Sequence of chain 1.D:
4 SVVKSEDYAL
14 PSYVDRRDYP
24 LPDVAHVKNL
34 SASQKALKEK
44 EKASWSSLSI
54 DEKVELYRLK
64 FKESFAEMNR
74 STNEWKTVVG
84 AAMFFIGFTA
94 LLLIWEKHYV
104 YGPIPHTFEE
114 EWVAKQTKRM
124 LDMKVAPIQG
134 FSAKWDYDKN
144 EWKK

Binding-site contacts:
Ligand atom O5 contacts residue TRP98 of chain 1.D at 3.5 Å.
Ligand atom O1 contacts residue TYR35 of chain 1.M at 3.4 Å.
Ligand atom O61 contacts residue TYR102 of chain 1.D at 4.0 Å.
Ligand atom O6 contacts residue TYR35 of chain 1.M at 3.0 Å (h-bond).
Ligand atom C18 contacts residue TRP98 of chain 1.D at 4.0 Å (hydrophobic).
Ligand atom C28 contacts residue TRP98 of chain 1.D at 4.0 Å (hydrophobic).
Ligand atom C43 contacts residue PHE459 of chain 1.A at 3.9 Å (hydrophobic).
Ligand atom O16 contacts residue LEU27 of chain 1.M at 4.0 Å.
Ligand atom C31 contacts residue TRP98 of chain 1.D at 3.9 Å (hydrophobic).
Ligand atom C37 contacts residue ALA30 of chain 1.M at 4.0 Å (hydrophobic).
Ligand atom O55 contacts residue TRP32 of chain 1.M at 3.1 Å.
Ligand atom C28 contacts residue LEU27 of chain 1.M at 3.9 Å (hydrophobic).
Ligand atom C34 contacts residue LEU27 of chain 1.M at 3.9 Å (hydrophobic).
Ligand atom C1 contacts residue LEU28 of chain 1.M at 3.8 Å (hydrophobic).
Ligand atom C9 contacts residue TYR35 of chain 1.M at 3.9 Å (hydrophobic).
Ligand atom O16 contacts residue GLY31 of chain 1.M at 3.6 Å.
Ligand atom O61 contacts residue TRP98 of chain 1.D at 2.8 Å (h-bond).
Ligand atom C1 contacts residue GLY31 of chain 1.M at 3.9 Å.
Ligand atom C19 contacts residue LEU27 of chain 1.M at 3.8 Å (hydrophobic).
Ligand atom C10 contacts residue TYR35 of chain 1.M at 3.8 Å (hydrophobic).
Ligand atom C22 contacts residue TRP98 of chain 1.D at 3.5 Å (hydrophobic).
Ligand atom C2 contacts residue TRP32 of chain 1.M at 4.0 Å (hydrophobic).
Ligand atom C4 contacts residue TRP98 of chain 1.D at 4.0 Å (hydrophobic).
Ligand atom C40 contacts residue ALA30 of chain 1.M at 4.0 Å (hydrophobic).
Ligand atom C18 contacts residue LEU28 of chain 1.M at 3.8 Å (hydrophobic).
Ligand atom O16 contacts residue LEU28 of chain 1.M at 3.8 Å.
Ligand atom O3 contacts residue TRP32 of chain 1.M at 4.0 Å.
Ligand atom C57 contacts residue TYR35 of chain 1.M at 4.0 Å (hydrophobic).
Ligand atom O49 contacts residue TRP32 of chain 1.M at 3.6 Å (h-bond).
Ligand atom C25 contacts residue TRP98 of chain 1.D at 3.8 Å (hydrophobic).
Ligand atom C6 contacts residue LEU28 of chain 1.M at 4.1 Å (hydrophobic).
Ligand atom O3 contacts residue HIS36 of chain 1.M at 3.2 Å.
Ligand atom C6 contacts residue TRP98 of chain 1.D at 4.1 Å (hydrophobic).
Ligand atom C1 contacts residue TRP32 of chain 1.M at 3.6 Å (hydrophobic).
Ligand atom C11 contacts residue TYR35 of chain 1.M at 4.1 Å (hydrophobic).
Ligand atom C57 contacts residue TRP98 of chain 1.D at 3.8 Å (hydrophobic).
Ligand atom O16 contacts residue TRP98 of chain 1.D at 3.9 Å.
Ligand atom O49 contacts residue LEU28 of chain 1.M at 2.8 Å (h-bond).
Ligand atom C37 contacts residue LEU34 of chain 1.M at 3.9 Å (hydrophobic).
Ligand atom C43 contacts residue PHE37 of chain 1.L at 4.1 Å (hydrophobic).

Sequence of chain 1.A:
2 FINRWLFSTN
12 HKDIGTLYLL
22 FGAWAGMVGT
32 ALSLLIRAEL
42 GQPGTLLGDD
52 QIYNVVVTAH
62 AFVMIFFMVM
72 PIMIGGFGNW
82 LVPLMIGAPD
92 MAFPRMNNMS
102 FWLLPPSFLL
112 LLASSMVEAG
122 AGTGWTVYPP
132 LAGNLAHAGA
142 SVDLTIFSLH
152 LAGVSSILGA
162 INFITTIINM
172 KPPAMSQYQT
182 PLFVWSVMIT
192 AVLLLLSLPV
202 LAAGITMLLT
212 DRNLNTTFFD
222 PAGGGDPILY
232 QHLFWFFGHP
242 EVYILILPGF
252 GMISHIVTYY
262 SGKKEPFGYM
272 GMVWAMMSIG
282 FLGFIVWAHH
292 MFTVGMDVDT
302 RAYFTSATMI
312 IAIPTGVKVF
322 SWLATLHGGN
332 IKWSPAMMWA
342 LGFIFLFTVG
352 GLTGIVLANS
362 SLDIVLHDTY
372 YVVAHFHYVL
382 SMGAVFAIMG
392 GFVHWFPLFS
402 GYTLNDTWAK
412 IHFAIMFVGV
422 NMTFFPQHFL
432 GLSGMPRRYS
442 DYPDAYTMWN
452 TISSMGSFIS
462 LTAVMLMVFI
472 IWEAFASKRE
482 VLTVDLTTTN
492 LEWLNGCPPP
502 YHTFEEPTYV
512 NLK

This small molecule binds to this protein.
Small molecule (SMILES): CCCCCCCCCCO[C@@H]1O[C@H](CO)[C@@H](O[C@H]2O[C@H](CO)[C@@H](O)[C@H](O)[C@H]2O)[C@H](O)[C@H]1O

Sequence of chain 1.L:
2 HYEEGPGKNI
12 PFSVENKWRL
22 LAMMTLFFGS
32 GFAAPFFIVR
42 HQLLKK

Sequence of chain 1.M:
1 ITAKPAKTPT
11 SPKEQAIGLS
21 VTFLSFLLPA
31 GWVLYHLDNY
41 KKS